Sequence of chain 23.A:
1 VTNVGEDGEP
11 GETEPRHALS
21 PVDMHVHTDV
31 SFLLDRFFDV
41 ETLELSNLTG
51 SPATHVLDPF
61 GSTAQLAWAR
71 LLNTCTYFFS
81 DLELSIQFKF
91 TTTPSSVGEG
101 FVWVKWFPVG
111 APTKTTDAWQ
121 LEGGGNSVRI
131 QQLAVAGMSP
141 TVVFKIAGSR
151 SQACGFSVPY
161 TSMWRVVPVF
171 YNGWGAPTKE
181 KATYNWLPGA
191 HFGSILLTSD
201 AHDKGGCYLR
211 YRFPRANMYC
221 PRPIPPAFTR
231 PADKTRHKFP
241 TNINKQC

Sequence of chain 24.A:
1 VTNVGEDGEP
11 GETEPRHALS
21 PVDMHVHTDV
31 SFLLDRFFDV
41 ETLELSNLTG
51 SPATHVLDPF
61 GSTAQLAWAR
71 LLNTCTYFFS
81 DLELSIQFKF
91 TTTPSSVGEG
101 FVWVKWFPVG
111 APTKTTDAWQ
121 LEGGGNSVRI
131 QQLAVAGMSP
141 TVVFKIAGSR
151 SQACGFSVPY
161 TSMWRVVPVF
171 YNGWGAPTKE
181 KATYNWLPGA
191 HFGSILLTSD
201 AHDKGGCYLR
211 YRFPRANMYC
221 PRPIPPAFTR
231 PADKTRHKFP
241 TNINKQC

This protein binds this small molecule.
Small molecule (SMILES): CC(=O)N[C@H]1[C@H]([C@H](O)[C@H](O)CO)O[C@@](O[C@H]2[C@@H](O)[C@@H](CO)O[C@@H](O[C@H]3[C@H](O)[C@@H](O)[C@@H](O)O[C@@H]3CO)[C@@H]2O)(C(=O)O)C[C@@H]1O

Binding-site contacts:
Ligand atom O1A contacts residue ARG129 of chain 23.A at 3.3 Å (salt-bridge).
Ligand atom C9 contacts residue TRP119 of chain 23.A at 4.3 Å (hydrophobic).
Ligand atom O10 contacts residue ALA64 of chain 24.A at 3.8 Å.
Ligand atom C10 contacts residue ALA118 of chain 23.A at 3.8 Å (hydrophobic).
Ligand atom C1 contacts residue ARG129 of chain 23.A at 4.0 Å.
Ligand atom C11 contacts residue TRP119 of chain 23.A at 4.4 Å (hydrophobic).
Ligand atom O9 contacts residue THR42 of chain 24.A at 4.0 Å.
Ligand atom C10 contacts residue ALA64 of chain 24.A at 4.5 Å (hydrophobic).
Ligand atom C4 contacts residue ALA118 of chain 23.A at 4.0 Å (hydrophobic).
Ligand atom C11 contacts residue ALA118 of chain 23.A at 3.9 Å (hydrophobic).
Ligand atom O8 contacts residue GLN120 of chain 23.A at 2.8 Å (h-bond).
Ligand atom C11 contacts residue GLN65 of chain 24.A at 3.7 Å.
Ligand atom O8 contacts residue TRP119 of chain 23.A at 3.8 Å.
Ligand atom C7 contacts residue ALA118 of chain 23.A at 3.6 Å (hydrophobic).
Ligand atom O9 contacts residue GLN120 of chain 23.A at 3.5 Å (h-bond).
Ligand atom O10 contacts residue GLN65 of chain 24.A at 4.0 Å.
Ligand atom O8 contacts residue ALA118 of chain 23.A at 3.8 Å.
Ligand atom C11 contacts residue GLN132 of chain 23.A at 4.3 Å.
Ligand atom C8 contacts residue ALA118 of chain 23.A at 4.3 Å (hydrophobic).
Ligand atom N5 contacts residue ALA118 of chain 23.A at 2.8 Å (h-bond).
Ligand atom C8 contacts residue GLN120 of chain 23.A at 4.1 Å.
Ligand atom C10 contacts residue GLN65 of chain 24.A at 4.5 Å.
Ligand atom C6 contacts residue ALA118 of chain 23.A at 3.4 Å (hydrophobic).
Ligand atom O1A contacts residue ALA118 of chain 23.A at 4.5 Å.
Ligand atom C5 contacts residue ALA118 of chain 23.A at 3.6 Å (hydrophobic).
Ligand atom O1B contacts residue ARG129 of chain 23.A at 3.9 Å.